Binding-site contacts:
Ligand atom C8 contacts residue PRO215 of chain 1.E at 4.3 Å (hydrophobic).
Ligand atom N2 contacts residue SER213 of chain 1.E at 2.9 Å (h-bond).
Ligand atom C7 contacts residue PRO215 of chain 1.E at 4.3 Å (hydrophobic).
Ligand atom C3 contacts residue SER213 of chain 1.E at 4.1 Å.
Ligand atom C8 contacts residue VAL236 of chain 1.C at 3.9 Å (hydrophobic).
Ligand atom C2 contacts residue SER213 of chain 1.E at 3.8 Å.
Ligand atom O5 contacts residue ASN159 of chain 1.C at 2.2 Å (h-bond).
Ligand atom O5 contacts residue THR161 of chain 1.C at 4.2 Å.
Ligand atom C5 contacts residue THR161 of chain 1.C at 3.9 Å.
Ligand atom O5 contacts residue TRP216 of chain 1.E at 4.0 Å.
Ligand atom C5 contacts residue TRP216 of chain 1.E at 4.2 Å (hydrophobic).
Ligand atom C7 contacts residue TRP216 of chain 1.E at 3.8 Å (hydrophobic).
Ligand atom C1 contacts residue TRP216 of chain 1.E at 4.2 Å (hydrophobic).
Ligand atom N2 contacts residue ASN159 of chain 1.C at 2.9 Å (h-bond).
Ligand atom C8 contacts residue VAL238 of chain 1.C at 4.2 Å (hydrophobic).
Ligand atom C1 contacts residue ASN159 of chain 1.C at 1.4 Å.
Ligand atom C1 contacts residue SER213 of chain 1.E at 3.9 Å.
Ligand atom C5 contacts residue ASN159 of chain 1.C at 3.5 Å.
Ligand atom C8 contacts residue SER213 of chain 1.E at 3.5 Å.
Ligand atom C2 contacts residue ASN159 of chain 1.C at 2.4 Å.
Ligand atom C3 contacts residue ASN159 of chain 1.C at 3.7 Å.
Ligand atom N2 contacts residue TRP216 of chain 1.E at 4.3 Å.
Ligand atom O3 contacts residue TRP216 of chain 1.E at 3.8 Å.
Ligand atom C7 contacts residue ASN159 of chain 1.C at 3.7 Å.
Ligand atom O7 contacts residue ARG214 of chain 1.E at 4.0 Å.
Ligand atom C2 contacts residue TRP216 of chain 1.E at 4.0 Å (hydrophobic).
Ligand atom O5 contacts residue TRP216 of chain 1.E at 4.4 Å.
Ligand atom C6 contacts residue THR161 of chain 1.C at 3.0 Å.
Ligand atom O6 contacts residue THR161 of chain 1.C at 4.1 Å.
Ligand atom O7 contacts residue ASN159 of chain 1.C at 3.9 Å.
Ligand atom C3 contacts residue TRP216 of chain 1.E at 4.4 Å (hydrophobic).
Ligand atom O7 contacts residue PRO215 of chain 1.E at 3.5 Å.
Ligand atom O7 contacts residue TRP216 of chain 1.E at 2.9 Å (h-bond).
Ligand atom C7 contacts residue SER213 of chain 1.E at 3.7 Å.
Ligand atom O6 contacts residue TRP216 of chain 1.E at 3.9 Å.
Ligand atom O2 contacts residue ARG201 of chain 1.C at 3.9 Å.
Ligand atom C8 contacts residue THR161 of chain 1.C at 3.8 Å.
Ligand atom C8 contacts residue THR181 of chain 1.E at 4.3 Å.
Ligand atom C4 contacts residue ASN159 of chain 1.C at 4.2 Å.
Ligand atom C4 contacts residue TRP216 of chain 1.E at 3.9 Å (hydrophobic).

Sequence of chain 1.C:
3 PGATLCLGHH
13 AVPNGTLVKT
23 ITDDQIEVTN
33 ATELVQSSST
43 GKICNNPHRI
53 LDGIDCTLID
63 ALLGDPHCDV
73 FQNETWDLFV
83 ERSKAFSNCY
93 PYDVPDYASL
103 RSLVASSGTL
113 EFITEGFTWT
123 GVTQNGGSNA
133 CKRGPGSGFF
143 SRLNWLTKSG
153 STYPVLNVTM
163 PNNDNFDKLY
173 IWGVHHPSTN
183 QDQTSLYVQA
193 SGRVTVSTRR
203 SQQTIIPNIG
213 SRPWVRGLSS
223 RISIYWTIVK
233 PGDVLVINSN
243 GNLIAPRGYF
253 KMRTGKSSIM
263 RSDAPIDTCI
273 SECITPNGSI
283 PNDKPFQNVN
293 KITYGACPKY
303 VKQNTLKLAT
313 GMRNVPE

Sequence of chain 1.E:
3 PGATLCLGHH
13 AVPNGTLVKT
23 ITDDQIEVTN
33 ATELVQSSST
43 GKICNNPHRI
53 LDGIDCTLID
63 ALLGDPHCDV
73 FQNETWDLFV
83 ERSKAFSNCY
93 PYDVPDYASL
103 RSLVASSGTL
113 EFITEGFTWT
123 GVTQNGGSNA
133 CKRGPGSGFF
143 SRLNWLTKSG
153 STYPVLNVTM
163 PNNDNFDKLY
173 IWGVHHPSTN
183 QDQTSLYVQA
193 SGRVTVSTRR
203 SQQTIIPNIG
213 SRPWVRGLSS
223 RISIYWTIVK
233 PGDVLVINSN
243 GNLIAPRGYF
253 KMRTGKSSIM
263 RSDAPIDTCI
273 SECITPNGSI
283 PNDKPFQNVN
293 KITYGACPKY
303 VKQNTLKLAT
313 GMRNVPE

The small molecule below binds the protein below.
Small molecule (SMILES): CC(=O)N[C@H]1[C@H](O[C@H]2[C@H](O)[C@@H](NC(C)=O)CO[C@@H]2CO)O[C@H](CO)[C@@H](O[C@@H]2O[C@H](CO[C@H]3O[C@H](CO)[C@@H](O)[C@H](O)[C@@H]3O)[C@@H](O)[C@H](O)[C@@H]2O)[C@@H]1O